Binding-site contacts:
Ligand atom C2 contacts residue CA1 of chain 1.H at 3.3 Å.
Ligand atom O3 contacts residue CA1 of chain 1.G at 2.5 Å.
Ligand atom O5 contacts residue SER22 of chain 1.A at 3.5 Å (h-bond).
Ligand atom C4 contacts residue CA1 of chain 1.G at 3.2 Å.
Ligand atom O3 contacts residue ASP101 of chain 1.A at 2.9 Å (salt-bridge).
Ligand atom O2 contacts residue GLY114 of chain 1.D at 2.5 Å (h-bond).
Ligand atom C6 contacts residue SER23 of chain 1.A at 3.7 Å.
Ligand atom C3 contacts residue ASP99 of chain 1.A at 3.2 Å.
Ligand atom O4 contacts residue ASP99 of chain 1.A at 3.6 Å (salt-bridge).
Ligand atom C5 contacts residue ASP96 of chain 1.A at 3.7 Å.
Ligand atom C3 contacts residue CA1 of chain 1.G at 3.3 Å.
Ligand atom C7 contacts residue SER23 of chain 1.A at 3.0 Å.
Ligand atom C5 contacts residue SER23 of chain 1.A at 3.5 Å.
Ligand atom C3 contacts residue CA1 of chain 1.H at 3.3 Å.
Ligand atom C2 contacts residue GLY114 of chain 1.D at 3.4 Å.
Ligand atom C5 contacts residue SER22 of chain 1.A at 3.6 Å.
Ligand atom C4 contacts residue ASP104 of chain 1.A at 3.2 Å.
Ligand atom O7A contacts residue SER23 of chain 1.A at 3.0 Å (h-bond).
Ligand atom C1M contacts residue SER23 of chain 1.A at 3.3 Å.
Ligand atom C1 contacts residue SER23 of chain 1.A at 3.6 Å.
Ligand atom C4 contacts residue ASP96 of chain 1.A at 3.4 Å.
Ligand atom O4 contacts residue GLU95 of chain 1.A at 3.3 Å (salt-bridge).
Ligand atom O3 contacts residue ASP99 of chain 1.A at 2.5 Å (salt-bridge).
Ligand atom C4 contacts residue SER22 of chain 1.A at 3.7 Å.
Ligand atom O5 contacts residue SER23 of chain 1.A at 2.7 Å (h-bond).
Ligand atom O3 contacts residue ASP104 of chain 1.A at 3.0 Å (salt-bridge).
Ligand atom O3 contacts residue CA1 of chain 1.H at 2.4 Å.
Ligand atom O4 contacts residue ASP104 of chain 1.A at 3.2 Å (salt-bridge).
Ligand atom O2 contacts residue SER22 of chain 1.A at 3.3 Å.
Ligand atom C2 contacts residue ASP99 of chain 1.A at 3.9 Å.
Ligand atom O4 contacts residue ASP96 of chain 1.A at 2.6 Å (salt-bridge).
Ligand atom C1M contacts residue THR45 of chain 1.A at 3.9 Å.
Ligand atom C1M contacts residue GLY114 of chain 1.D at 3.6 Å.
Ligand atom C3 contacts residue ASP104 of chain 1.A at 3.6 Å.
Ligand atom O4 contacts residue CA1 of chain 1.G at 2.4 Å.
Ligand atom O2 contacts residue ASN21 of chain 1.A at 3.0 Å (h-bond).
Ligand atom O2 contacts residue CA1 of chain 1.H at 2.4 Å.
Ligand atom C6 contacts residue ASP96 of chain 1.A at 4.0 Å.
Ligand atom O2 contacts residue ASP104 of chain 1.A at 3.7 Å.
Ligand atom C4 contacts residue CA1 of chain 1.H at 3.8 Å.

This small molecule binds to this protein.
Small molecule (SMILES): C[C@@H]1O[C@@H](CC(=O)O)[C@@H](O)[C@H](O)[C@@H]1O

Sequence of chain 1.A:
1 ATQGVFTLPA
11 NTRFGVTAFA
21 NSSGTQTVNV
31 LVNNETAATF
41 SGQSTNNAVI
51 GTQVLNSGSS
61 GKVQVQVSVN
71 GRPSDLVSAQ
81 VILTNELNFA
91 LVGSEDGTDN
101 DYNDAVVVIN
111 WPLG

Sequence of chain 1.D:
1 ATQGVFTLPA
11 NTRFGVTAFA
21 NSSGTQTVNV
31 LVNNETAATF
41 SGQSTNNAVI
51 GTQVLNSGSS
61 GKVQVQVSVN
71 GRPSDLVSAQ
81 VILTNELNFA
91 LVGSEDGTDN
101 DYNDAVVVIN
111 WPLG